The protein below binds the small molecule below.
Small molecule (SMILES): CC(=O)N[C@@H]1[C@@H](O)[C@H](O)[C@@H](CO)O[C@H]1O

Sequence of chain 1.E:
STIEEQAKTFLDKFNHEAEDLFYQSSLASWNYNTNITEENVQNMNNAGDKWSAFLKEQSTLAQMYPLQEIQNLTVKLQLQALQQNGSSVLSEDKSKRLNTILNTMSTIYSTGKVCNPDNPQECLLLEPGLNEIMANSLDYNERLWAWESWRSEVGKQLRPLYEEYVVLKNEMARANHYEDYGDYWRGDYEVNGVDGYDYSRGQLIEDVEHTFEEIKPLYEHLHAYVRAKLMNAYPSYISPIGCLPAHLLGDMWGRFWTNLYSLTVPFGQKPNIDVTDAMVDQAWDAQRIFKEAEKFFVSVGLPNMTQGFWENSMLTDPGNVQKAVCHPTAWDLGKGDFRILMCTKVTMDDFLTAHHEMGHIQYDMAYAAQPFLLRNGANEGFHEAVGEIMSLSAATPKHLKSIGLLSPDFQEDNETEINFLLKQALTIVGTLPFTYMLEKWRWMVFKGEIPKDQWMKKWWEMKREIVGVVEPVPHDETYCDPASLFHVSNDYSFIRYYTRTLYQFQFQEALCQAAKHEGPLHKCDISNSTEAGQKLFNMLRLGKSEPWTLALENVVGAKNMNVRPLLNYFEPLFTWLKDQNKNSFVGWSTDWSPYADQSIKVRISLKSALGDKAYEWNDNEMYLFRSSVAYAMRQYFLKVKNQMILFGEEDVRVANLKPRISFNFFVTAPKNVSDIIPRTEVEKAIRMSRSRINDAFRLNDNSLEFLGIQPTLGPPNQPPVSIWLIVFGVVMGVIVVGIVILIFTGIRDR

Binding-site contacts:
Ligand atom C2 contacts residue ASN331 of chain 1.E at 2.5 Å.
Ligand atom C7 contacts residue ASN331 of chain 1.E at 3.1 Å.
Ligand atom C8 contacts residue ASN331 of chain 1.E at 4.3 Å.
Ligand atom O7 contacts residue ASN331 of chain 1.E at 2.8 Å (h-bond).
Ligand atom C4 contacts residue ASN331 of chain 1.E at 4.2 Å.
Ligand atom N2 contacts residue ASN331 of chain 1.E at 2.9 Å (h-bond).
Ligand atom C5 contacts residue ASN331 of chain 1.E at 3.7 Å.
Ligand atom C3 contacts residue ASN331 of chain 1.E at 3.8 Å.
Ligand atom O5 contacts residue ASN331 of chain 1.E at 2.4 Å (h-bond).
Ligand atom C1 contacts residue ASN331 of chain 1.E at 1.4 Å.